Binding-site contacts:
Ligand atom C1 contacts residue TYR127 of chain 2.B at 3.8 Å (hydrophobic).
Ligand atom C9 contacts residue TYR344 of chain 2.B at 3.8 Å (hydrophobic).
Ligand atom C5 contacts residue TYR340 of chain 2.B at 3.8 Å (hydrophobic).
Ligand atom C26 contacts residue TYR75 of chain 2.B at 3.8 Å (hydrophobic).
Ligand atom C14 contacts residue TYR127 of chain 2.B at 4.1 Å (hydrophobic).
Ligand atom C2 contacts residue TYR127 of chain 2.B at 3.6 Å (hydrophobic).
Ligand atom O1 contacts residue PHE300 of chain 2.B at 3.5 Å.
Ligand atom C26 contacts residue TRP289 of chain 2.B at 3.6 Å (hydrophobic).
Ligand atom C24 contacts residue TYR75 of chain 2.B at 3.8 Å (hydrophobic).
Ligand atom C20 contacts residue GLU205 of chain 2.B at 3.1 Å.
Ligand atom C1 contacts residue PHE341 of chain 2.B at 3.8 Å (hydrophobic).
Ligand atom C15 contacts residue TYR127 of chain 2.B at 3.9 Å (hydrophobic).
Ligand atom C11 contacts residue TRP289 of chain 2.B at 3.7 Å (hydrophobic).
Ligand atom C21 contacts residue TRP89 of chain 2.B at 3.7 Å (hydrophobic).
Ligand atom C5 contacts residue PHE341 of chain 2.B at 3.6 Å (hydrophobic).
Ligand atom C7 contacts residue TRP289 of chain 2.B at 3.8 Å (hydrophobic).
Ligand atom C28 contacts residue LEU79 of chain 2.B at 3.6 Å (hydrophobic).
Ligand atom C22 contacts residue TRP89 of chain 2.B at 3.2 Å (hydrophobic).
Ligand atom C6 contacts residue TRP289 of chain 2.B at 4.0 Å (hydrophobic).
Ligand atom C29 contacts residue HIS450 of chain 2.B at 3.0 Å.
Ligand atom C12 contacts residue TYR344 of chain 2.B at 3.9 Å (hydrophobic).
Ligand atom C29 contacts residue TRP89 of chain 2.B at 3.3 Å (hydrophobic).
Ligand atom C29 contacts residue TYR340 of chain 2.B at 3.6 Å (hydrophobic).
Ligand atom C13 contacts residue TYR127 of chain 2.B at 3.5 Å (hydrophobic).
Ligand atom C19 contacts residue SER206 of chain 2.B at 3.7 Å.
Ligand atom C7 contacts residue TYR344 of chain 2.B at 3.7 Å (hydrophobic).
Ligand atom C21 contacts residue TYR136 of chain 2.B at 4.0 Å (hydrophobic).
Ligand atom C12 contacts residue TRP289 of chain 2.B at 3.4 Å (hydrophobic).
Ligand atom C13 contacts residue PHE300 of chain 2.B at 4.0 Å (hydrophobic).
Ligand atom C2 contacts residue TYR344 of chain 2.B at 3.5 Å (hydrophobic).
Ligand atom O1 contacts residue PHE341 of chain 2.B at 3.3 Å.
Ligand atom C13 contacts residue PHE341 of chain 2.B at 3.8 Å (hydrophobic).
Ligand atom C29 contacts residue TYR452 of chain 2.B at 4.1 Å (hydrophobic).
Ligand atom C23 contacts residue HIS450 of chain 2.B at 3.5 Å.
Ligand atom C18 contacts residue SER206 of chain 2.B at 3.5 Å.
Ligand atom C23 contacts residue TRP89 of chain 2.B at 3.8 Å (hydrophobic).
Ligand atom C5 contacts residue TYR127 of chain 2.B at 3.7 Å (hydrophobic).
Ligand atom C18 contacts residue HIS450 of chain 2.B at 3.9 Å.
Ligand atom C8 contacts residue TYR344 of chain 2.B at 3.7 Å (hydrophobic).
Ligand atom C18 contacts residue GLY124 of chain 2.B at 4.0 Å.

This protein binds this small molecule.
Small molecule (SMILES): C=CC[N+](C)(C)c1ccc(CCC(=O)CCc2ccc([N+](C)(C)CC=C)cc2)cc1

Sequence of chain 2.B:
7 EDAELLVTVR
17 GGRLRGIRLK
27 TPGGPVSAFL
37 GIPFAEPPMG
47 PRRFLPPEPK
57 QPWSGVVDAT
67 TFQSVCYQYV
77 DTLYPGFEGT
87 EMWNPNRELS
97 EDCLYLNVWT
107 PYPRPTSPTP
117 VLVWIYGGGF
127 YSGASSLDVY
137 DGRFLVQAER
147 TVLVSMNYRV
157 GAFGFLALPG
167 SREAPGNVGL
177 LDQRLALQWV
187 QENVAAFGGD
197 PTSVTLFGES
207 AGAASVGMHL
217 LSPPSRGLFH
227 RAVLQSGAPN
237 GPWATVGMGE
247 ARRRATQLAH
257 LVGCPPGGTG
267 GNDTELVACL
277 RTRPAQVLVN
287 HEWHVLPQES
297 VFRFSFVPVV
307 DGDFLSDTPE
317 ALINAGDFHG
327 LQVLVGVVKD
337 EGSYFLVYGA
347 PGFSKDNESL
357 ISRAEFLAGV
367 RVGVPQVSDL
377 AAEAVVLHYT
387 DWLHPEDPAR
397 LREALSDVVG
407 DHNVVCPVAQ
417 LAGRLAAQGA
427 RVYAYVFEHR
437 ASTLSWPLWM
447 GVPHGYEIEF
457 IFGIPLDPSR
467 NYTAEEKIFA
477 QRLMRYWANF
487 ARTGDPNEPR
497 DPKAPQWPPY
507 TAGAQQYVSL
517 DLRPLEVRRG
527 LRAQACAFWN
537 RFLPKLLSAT